Binding-site contacts:
Ligand atom C3 contacts residue ASP175 of chain 1.B at 3.9 Å.
Ligand atom N2 contacts residue ILE174 of chain 1.B at 3.6 Å.
Ligand atom C14 contacts residue VAL66 of chain 1.B at 3.8 Å (hydrophobic).
Ligand atom N4 contacts residue PHE113 of chain 1.B at 3.5 Å.
Ligand atom N contacts residue ILE174 of chain 1.B at 3.8 Å.
Ligand atom C2 contacts residue LYS68 of chain 1.B at 3.7 Å.
Ligand atom N4 contacts residue ILE95 of chain 1.B at 3.6 Å.
Ligand atom C9 contacts residue MET163 of chain 1.B at 3.8 Å (hydrophobic).
Ligand atom C17 contacts residue HIS115 of chain 1.B at 3.6 Å.
Ligand atom C16 contacts residue VAL116 of chain 1.B at 3.5 Å (hydrophobic).
Ligand atom C14 contacts residue ILE95 of chain 1.B at 3.8 Å (hydrophobic).
Ligand atom N4 contacts residue ILE174 of chain 1.B at 3.6 Å.
Ligand atom O contacts residue ASP175 of chain 1.B at 3.2 Å.
Ligand atom N2 contacts residue VAL66 of chain 1.B at 3.6 Å.
Ligand atom N1 contacts residue VAL66 of chain 1.B at 3.6 Å.
Ligand atom C17 contacts residue VAL116 of chain 1.B at 3.5 Å (hydrophobic).
Ligand atom N5 contacts residue VAL116 of chain 1.B at 2.9 Å (h-bond).
Ligand atom C6 contacts residue VAL53 of chain 1.B at 3.7 Å (hydrophobic).
Ligand atom C16 contacts residue ASN118 of chain 1.B at 3.9 Å.
Ligand atom C14 contacts residue VAL116 of chain 1.B at 3.6 Å (hydrophobic).
Ligand atom C11 contacts residue MET163 of chain 1.B at 3.7 Å (hydrophobic).
Ligand atom C15 contacts residue ILE174 of chain 1.B at 3.7 Å (hydrophobic).
Ligand atom C2 contacts residue ASP175 of chain 1.B at 3.6 Å.
Ligand atom N contacts residue ASP175 of chain 1.B at 3.0 Å (salt-bridge).
Ligand atom C3 contacts residue ILE174 of chain 1.B at 3.7 Å (hydrophobic).
Ligand atom O contacts residue LYS68 of chain 1.B at 2.8 Å (salt-bridge).
Ligand atom C5 contacts residue VAL53 of chain 1.B at 3.6 Å (hydrophobic).
Ligand atom C4 contacts residue ILE174 of chain 1.B at 3.8 Å (hydrophobic).
Ligand atom N3 contacts residue VAL116 of chain 1.B at 3.1 Å (h-bond).
Ligand atom C4 contacts residue VAL53 of chain 1.B at 3.7 Å (hydrophobic).
Ligand atom C8 contacts residue VAL53 of chain 1.B at 3.8 Å (hydrophobic).
Ligand atom S contacts residue LEU45 of chain 1.B at 3.8 Å.
Ligand atom C15 contacts residue ILE95 of chain 1.B at 3.9 Å (hydrophobic).
Ligand atom C12 contacts residue VAL66 of chain 1.B at 3.7 Å (hydrophobic).
Ligand atom C7 contacts residue LEU45 of chain 1.B at 3.7 Å (hydrophobic).
Ligand atom C18 contacts residue LEU45 of chain 1.B at 3.8 Å (hydrophobic).
Ligand atom C contacts residue VAL53 of chain 1.B at 3.5 Å (hydrophobic).
Ligand atom N3 contacts residue VAL66 of chain 1.B at 3.6 Å.
Ligand atom N1 contacts residue MET163 of chain 1.B at 3.8 Å.
Ligand atom C14 contacts residue GLU114 of chain 1.B at 3.3 Å.

Sequence of chain 1.B:
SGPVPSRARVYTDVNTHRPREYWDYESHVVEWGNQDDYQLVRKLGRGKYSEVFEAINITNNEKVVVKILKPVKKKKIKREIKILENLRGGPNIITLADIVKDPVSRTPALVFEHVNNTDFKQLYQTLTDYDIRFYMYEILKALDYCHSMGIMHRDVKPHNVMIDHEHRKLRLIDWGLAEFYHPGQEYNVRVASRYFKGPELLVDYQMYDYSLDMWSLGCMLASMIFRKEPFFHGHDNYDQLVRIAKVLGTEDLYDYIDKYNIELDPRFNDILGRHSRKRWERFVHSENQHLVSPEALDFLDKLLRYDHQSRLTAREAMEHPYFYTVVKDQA

This small molecule binds to this protein.
Small molecule (SMILES): N#Cc1cnn2c(NC3CC3)cc(-c3sccc3-c3ccc(=O)[nH]c3)nc12